A protein and the small-molecule ligand that binds it are described below.
Small molecule (SMILES): C1CC[C@H]2N->[Pt+2]<-N[C@@H]2C1

Binding-site contacts:
Ligand atom PT contacts residue THR78 of chain 1.A at 4.0 Å.
Ligand atom PT contacts residue HIS105 of chain 1.A at 2.2 Å.

Sequence of chain 1.A:
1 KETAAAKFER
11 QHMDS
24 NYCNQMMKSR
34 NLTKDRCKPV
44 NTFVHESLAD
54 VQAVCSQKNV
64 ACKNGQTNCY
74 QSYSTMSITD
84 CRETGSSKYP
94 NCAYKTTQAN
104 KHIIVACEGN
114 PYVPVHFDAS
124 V